Binding-site contacts:
Ligand atom S contacts residue ARG244 of chain 2.B at 4.3 Å.
Ligand atom C3 contacts residue THR245 of chain 2.B at 3.7 Å.
Ligand atom C4 contacts residue ALA101 of chain 2.B at 4.4 Å (hydrophobic).
Ligand atom C3 contacts residue ALA101 of chain 2.B at 3.9 Å (hydrophobic).
Ligand atom S contacts residue TYR164 of chain 2.B at 3.7 Å.
Ligand atom O2 contacts residue ASP167 of chain 2.B at 2.9 Å (salt-bridge).
Ligand atom O2 contacts residue THR245 of chain 2.B at 4.1 Å.
Ligand atom C4 contacts residue THR245 of chain 2.B at 3.9 Å.
Ligand atom C7 contacts residue ALA106 of chain 2.B at 4.0 Å (hydrophobic).
Ligand atom O2 contacts residue TYR164 of chain 2.B at 4.3 Å.
Ligand atom C4 contacts residue ALA105 of chain 2.B at 3.8 Å (hydrophobic).
Ligand atom O3 contacts residue ARG244 of chain 2.B at 3.4 Å.
Ligand atom C3 contacts residue ILE270 of chain 2.B at 4.1 Å (hydrophobic).
Ligand atom S contacts residue ASP167 of chain 2.B at 3.9 Å.
Ligand atom O2 contacts residue ARG244 of chain 2.B at 3.9 Å.
Ligand atom O3 contacts residue THR245 of chain 2.B at 3.3 Å (h-bond).
Ligand atom O1 contacts residue VAL165 of chain 2.B at 4.2 Å.
Ligand atom C1 contacts residue THR245 of chain 2.B at 3.1 Å.
Ligand atom C7 contacts residue ALA101 of chain 2.B at 4.2 Å (hydrophobic).
Ligand atom S contacts residue THR245 of chain 2.B at 3.7 Å.
Ligand atom C4 contacts residue TYR164 of chain 2.B at 3.5 Å (hydrophobic).
Ligand atom C7 contacts residue ALA105 of chain 2.B at 3.5 Å (hydrophobic).
Ligand atom C1 contacts residue TYR164 of chain 2.B at 3.0 Å (hydrophobic).
Ligand atom C5 contacts residue ALA105 of chain 2.B at 4.0 Å (hydrophobic).
Ligand atom C6 contacts residue TYR164 of chain 2.B at 2.9 Å (hydrophobic).
Ligand atom C2 contacts residue ALA101 of chain 2.B at 3.9 Å (hydrophobic).
Ligand atom C2 contacts residue TYR164 of chain 2.B at 3.1 Å (hydrophobic).
Ligand atom C5 contacts residue THR245 of chain 2.B at 3.8 Å.
Ligand atom S contacts residue SER166 of chain 2.B at 4.2 Å.
Ligand atom O1 contacts residue TYR164 of chain 2.B at 3.4 Å.
Ligand atom O1 contacts residue ASP167 of chain 2.B at 3.6 Å.
Ligand atom C2 contacts residue THR245 of chain 2.B at 3.3 Å.
Ligand atom C6 contacts residue THR245 of chain 2.B at 3.4 Å.
Ligand atom O1 contacts residue SER166 of chain 2.B at 4.0 Å.
Ligand atom C5 contacts residue TYR164 of chain 2.B at 3.2 Å (hydrophobic).
Ligand atom C3 contacts residue TYR164 of chain 2.B at 3.4 Å (hydrophobic).
Ligand atom C7 contacts residue ILE102 of chain 2.B at 3.9 Å (hydrophobic).
Ligand atom C2 contacts residue SER166 of chain 2.B at 4.0 Å.
Ligand atom O3 contacts residue ASP167 of chain 2.B at 4.3 Å.
Ligand atom O2 contacts residue SER166 of chain 2.B at 3.3 Å.

Sequence of chain 2.B:
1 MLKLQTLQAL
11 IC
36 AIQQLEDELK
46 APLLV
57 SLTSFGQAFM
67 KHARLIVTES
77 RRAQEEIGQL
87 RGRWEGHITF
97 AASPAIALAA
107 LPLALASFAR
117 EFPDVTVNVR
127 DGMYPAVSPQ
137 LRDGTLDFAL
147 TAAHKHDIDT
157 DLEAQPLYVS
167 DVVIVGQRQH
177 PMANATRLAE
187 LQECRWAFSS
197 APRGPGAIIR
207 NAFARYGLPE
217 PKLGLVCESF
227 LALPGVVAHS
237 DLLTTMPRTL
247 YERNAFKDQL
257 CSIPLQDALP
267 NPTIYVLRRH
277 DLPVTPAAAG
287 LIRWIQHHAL

The protein below binds the small molecule below.
Small molecule (SMILES): Cc1ccc(S(=O)(=O)O)cc1